Sequence of chain 1.A:
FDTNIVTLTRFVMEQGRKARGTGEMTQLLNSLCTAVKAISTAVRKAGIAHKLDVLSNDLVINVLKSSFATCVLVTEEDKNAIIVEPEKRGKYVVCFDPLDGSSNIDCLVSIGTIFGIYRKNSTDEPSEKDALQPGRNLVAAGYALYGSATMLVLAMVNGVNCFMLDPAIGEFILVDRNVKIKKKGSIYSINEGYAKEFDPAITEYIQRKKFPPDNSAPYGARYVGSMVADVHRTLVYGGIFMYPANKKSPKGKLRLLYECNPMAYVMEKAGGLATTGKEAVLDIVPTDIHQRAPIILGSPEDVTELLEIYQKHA

Binding-site contacts:
Ligand atom O1 contacts residue GLU280 of chain 1.A at 3.6 Å (salt-bridge).
Ligand atom O6P contacts residue ASN212 of chain 1.A at 4.0 Å.
Ligand atom O1 contacts residue GLY122 of chain 1.A at 3.7 Å.
Ligand atom O2P contacts residue GLY246 of chain 1.A at 4.0 Å.
Ligand atom O2P contacts residue SER124 of chain 1.A at 2.9 Å (h-bond).
Ligand atom O5P contacts residue ARG243 of chain 1.B at 3.6 Å (salt-bridge).
Ligand atom O4P contacts residue TYR215 of chain 1.A at 3.1 Å (h-bond).
Ligand atom C6 contacts residue GLY246 of chain 1.A at 3.6 Å.
Ligand atom O5P contacts residue TYR264 of chain 1.A at 3.6 Å.
Ligand atom C1 contacts residue GLU280 of chain 1.A at 3.8 Å.
Ligand atom O5P contacts residue ASN212 of chain 1.A at 3.1 Å (h-bond).
Ligand atom O2 contacts residue GLY246 of chain 1.A at 4.0 Å.
Ligand atom O3P contacts residue LYS274 of chain 1.A at 3.2 Å.
Ligand atom C1 contacts residue ASP121 of chain 1.A at 3.7 Å.
Ligand atom O4 contacts residue MET248 of chain 1.A at 3.1 Å (h-bond).
Ligand atom O6 contacts residue TYR264 of chain 1.A at 3.8 Å.
Ligand atom O4P contacts residue LYS274 of chain 1.A at 3.4 Å (salt-bridge).
Ligand atom O6 contacts residue LYS274 of chain 1.A at 3.4 Å (salt-bridge).
Ligand atom O5 contacts residue LYS274 of chain 1.A at 3.4 Å.
Ligand atom P2 contacts residue TYR244 of chain 1.A at 3.9 Å.
Ligand atom C3 contacts residue ASP121 of chain 1.A at 4.0 Å.
Ligand atom O3 contacts residue ASP121 of chain 1.A at 3.0 Å (salt-bridge).
Ligand atom P2 contacts residue ASN212 of chain 1.A at 4.0 Å.
Ligand atom O6P contacts residue ARG243 of chain 1.B at 3.1 Å (salt-bridge).
Ligand atom C4 contacts residue SER247 of chain 1.A at 3.9 Å.
Ligand atom O1P contacts residue GLY122 of chain 1.A at 3.5 Å.
Ligand atom O1P contacts residue SER124 of chain 1.A at 3.9 Å.
Ligand atom O3 contacts residue GLY122 of chain 1.A at 4.0 Å.
Ligand atom C3 contacts residue MET248 of chain 1.A at 3.6 Å (hydrophobic).
Ligand atom O4 contacts residue SER247 of chain 1.A at 3.9 Å.
Ligand atom P2 contacts residue LYS274 of chain 1.A at 3.9 Å.
Ligand atom O2 contacts residue GLY122 of chain 1.A at 3.7 Å.
Ligand atom P2 contacts residue TYR264 of chain 1.A at 3.8 Å.
Ligand atom O3 contacts residue MET248 of chain 1.A at 2.9 Å (h-bond).
Ligand atom O1 contacts residue ASP121 of chain 1.A at 3.0 Å (salt-bridge).
Ligand atom C4 contacts residue MET248 of chain 1.A at 3.4 Å (hydrophobic).
Ligand atom O5P contacts residue TYR244 of chain 1.A at 2.6 Å (h-bond).
Ligand atom O3 contacts residue SER247 of chain 1.A at 3.5 Å.
Ligand atom C4 contacts residue GLY246 of chain 1.A at 3.7 Å.
Ligand atom O4P contacts residue TYR264 of chain 1.A at 2.6 Å (h-bond).

Sequence of chain 1.B:
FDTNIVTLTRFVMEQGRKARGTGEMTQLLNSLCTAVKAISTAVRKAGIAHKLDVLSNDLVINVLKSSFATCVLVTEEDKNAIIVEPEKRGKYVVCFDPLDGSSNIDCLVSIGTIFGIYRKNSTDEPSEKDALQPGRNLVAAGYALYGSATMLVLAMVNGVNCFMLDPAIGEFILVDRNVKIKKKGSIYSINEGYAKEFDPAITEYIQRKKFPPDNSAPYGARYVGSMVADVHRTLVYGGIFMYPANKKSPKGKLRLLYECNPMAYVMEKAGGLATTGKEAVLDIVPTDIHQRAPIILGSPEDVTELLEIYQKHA

A small-molecule ligand and the protein it binds are described below.
Small molecule (SMILES): O=P(O)(O)OC[C@H]1O[C@@](CO)(OP(=O)(O)O)[C@@H](O)[C@@H]1O